Sequence of chain 1.C:
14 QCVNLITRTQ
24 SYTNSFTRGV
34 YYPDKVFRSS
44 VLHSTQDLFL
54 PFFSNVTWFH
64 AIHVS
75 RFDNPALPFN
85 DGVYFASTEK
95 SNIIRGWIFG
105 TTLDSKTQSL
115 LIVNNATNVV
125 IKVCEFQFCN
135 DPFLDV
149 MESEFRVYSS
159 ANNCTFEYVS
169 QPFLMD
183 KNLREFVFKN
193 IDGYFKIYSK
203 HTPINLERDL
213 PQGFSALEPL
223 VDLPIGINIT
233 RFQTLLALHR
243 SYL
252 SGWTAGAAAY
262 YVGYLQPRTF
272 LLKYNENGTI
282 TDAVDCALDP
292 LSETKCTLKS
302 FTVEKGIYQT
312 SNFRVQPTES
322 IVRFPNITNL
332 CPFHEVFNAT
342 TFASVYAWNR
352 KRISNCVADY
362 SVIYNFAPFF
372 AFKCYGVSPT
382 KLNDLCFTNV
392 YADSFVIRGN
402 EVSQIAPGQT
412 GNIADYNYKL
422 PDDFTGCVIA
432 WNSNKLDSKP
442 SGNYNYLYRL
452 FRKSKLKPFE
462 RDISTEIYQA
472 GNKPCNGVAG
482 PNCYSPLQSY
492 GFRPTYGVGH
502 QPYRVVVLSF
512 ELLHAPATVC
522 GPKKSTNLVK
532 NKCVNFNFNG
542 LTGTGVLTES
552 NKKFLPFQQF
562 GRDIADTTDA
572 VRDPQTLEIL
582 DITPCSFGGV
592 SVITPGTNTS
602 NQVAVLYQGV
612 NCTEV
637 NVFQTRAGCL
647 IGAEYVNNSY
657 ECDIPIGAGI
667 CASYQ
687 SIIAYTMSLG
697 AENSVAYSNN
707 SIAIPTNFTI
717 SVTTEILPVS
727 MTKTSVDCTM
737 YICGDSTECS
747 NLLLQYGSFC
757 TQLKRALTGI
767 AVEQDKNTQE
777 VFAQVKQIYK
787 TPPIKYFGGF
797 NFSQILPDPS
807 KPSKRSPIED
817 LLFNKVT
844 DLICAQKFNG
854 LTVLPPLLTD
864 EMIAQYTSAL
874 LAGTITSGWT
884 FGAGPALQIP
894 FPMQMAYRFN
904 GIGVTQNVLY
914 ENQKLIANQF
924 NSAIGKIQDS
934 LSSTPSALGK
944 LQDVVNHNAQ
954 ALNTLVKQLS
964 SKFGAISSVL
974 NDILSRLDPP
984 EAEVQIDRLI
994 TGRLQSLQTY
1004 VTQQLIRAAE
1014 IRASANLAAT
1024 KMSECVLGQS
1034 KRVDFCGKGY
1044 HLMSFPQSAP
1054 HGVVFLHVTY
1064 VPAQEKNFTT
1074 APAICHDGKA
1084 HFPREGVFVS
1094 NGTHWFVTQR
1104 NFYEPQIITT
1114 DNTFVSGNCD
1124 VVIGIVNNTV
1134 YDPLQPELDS

Binding-site contacts:
Ligand atom C1 contacts residue THR232 of chain 1.C at 3.7 Å.
Ligand atom C5 contacts residue THR232 of chain 1.C at 4.1 Å.
Ligand atom C3 contacts residue ASN230 of chain 1.C at 3.8 Å.
Ligand atom C8 contacts residue LYS458 of chain 1.B at 3.7 Å.
Ligand atom C5 contacts residue THR105 of chain 1.C at 4.5 Å.
Ligand atom O5 contacts residue ASN230 of chain 1.C at 2.4 Å (h-bond).
Ligand atom C8 contacts residue GLU461 of chain 1.B at 3.2 Å.
Ligand atom C7 contacts residue GLU461 of chain 1.B at 3.4 Å.
Ligand atom N2 contacts residue GLU461 of chain 1.B at 4.3 Å.
Ligand atom O7 contacts residue ASN230 of chain 1.C at 4.4 Å.
Ligand atom O3 contacts residue LYS458 of chain 1.B at 4.2 Å.
Ligand atom O5 contacts residue THR232 of chain 1.C at 4.0 Å.
Ligand atom N2 contacts residue ASN230 of chain 1.C at 2.9 Å (h-bond).
Ligand atom C2 contacts residue ASN230 of chain 1.C at 2.5 Å.
Ligand atom C5 contacts residue ASN230 of chain 1.C at 3.7 Å.
Ligand atom C1 contacts residue ASN230 of chain 1.C at 1.4 Å.
Ligand atom C8 contacts residue ASN230 of chain 1.C at 4.5 Å.
Ligand atom O7 contacts residue GLU461 of chain 1.B at 3.1 Å.
Ligand atom C1 contacts residue THR105 of chain 1.C at 3.8 Å.
Ligand atom C7 contacts residue LYS458 of chain 1.B at 4.1 Å.
Ligand atom C4 contacts residue ASN230 of chain 1.C at 4.2 Å.
Ligand atom O5 contacts residue THR105 of chain 1.C at 3.5 Å.
Ligand atom O7 contacts residue LYS458 of chain 1.B at 4.0 Å.
Ligand atom C7 contacts residue ASN230 of chain 1.C at 3.9 Å.

Sequence of chain 1.B:
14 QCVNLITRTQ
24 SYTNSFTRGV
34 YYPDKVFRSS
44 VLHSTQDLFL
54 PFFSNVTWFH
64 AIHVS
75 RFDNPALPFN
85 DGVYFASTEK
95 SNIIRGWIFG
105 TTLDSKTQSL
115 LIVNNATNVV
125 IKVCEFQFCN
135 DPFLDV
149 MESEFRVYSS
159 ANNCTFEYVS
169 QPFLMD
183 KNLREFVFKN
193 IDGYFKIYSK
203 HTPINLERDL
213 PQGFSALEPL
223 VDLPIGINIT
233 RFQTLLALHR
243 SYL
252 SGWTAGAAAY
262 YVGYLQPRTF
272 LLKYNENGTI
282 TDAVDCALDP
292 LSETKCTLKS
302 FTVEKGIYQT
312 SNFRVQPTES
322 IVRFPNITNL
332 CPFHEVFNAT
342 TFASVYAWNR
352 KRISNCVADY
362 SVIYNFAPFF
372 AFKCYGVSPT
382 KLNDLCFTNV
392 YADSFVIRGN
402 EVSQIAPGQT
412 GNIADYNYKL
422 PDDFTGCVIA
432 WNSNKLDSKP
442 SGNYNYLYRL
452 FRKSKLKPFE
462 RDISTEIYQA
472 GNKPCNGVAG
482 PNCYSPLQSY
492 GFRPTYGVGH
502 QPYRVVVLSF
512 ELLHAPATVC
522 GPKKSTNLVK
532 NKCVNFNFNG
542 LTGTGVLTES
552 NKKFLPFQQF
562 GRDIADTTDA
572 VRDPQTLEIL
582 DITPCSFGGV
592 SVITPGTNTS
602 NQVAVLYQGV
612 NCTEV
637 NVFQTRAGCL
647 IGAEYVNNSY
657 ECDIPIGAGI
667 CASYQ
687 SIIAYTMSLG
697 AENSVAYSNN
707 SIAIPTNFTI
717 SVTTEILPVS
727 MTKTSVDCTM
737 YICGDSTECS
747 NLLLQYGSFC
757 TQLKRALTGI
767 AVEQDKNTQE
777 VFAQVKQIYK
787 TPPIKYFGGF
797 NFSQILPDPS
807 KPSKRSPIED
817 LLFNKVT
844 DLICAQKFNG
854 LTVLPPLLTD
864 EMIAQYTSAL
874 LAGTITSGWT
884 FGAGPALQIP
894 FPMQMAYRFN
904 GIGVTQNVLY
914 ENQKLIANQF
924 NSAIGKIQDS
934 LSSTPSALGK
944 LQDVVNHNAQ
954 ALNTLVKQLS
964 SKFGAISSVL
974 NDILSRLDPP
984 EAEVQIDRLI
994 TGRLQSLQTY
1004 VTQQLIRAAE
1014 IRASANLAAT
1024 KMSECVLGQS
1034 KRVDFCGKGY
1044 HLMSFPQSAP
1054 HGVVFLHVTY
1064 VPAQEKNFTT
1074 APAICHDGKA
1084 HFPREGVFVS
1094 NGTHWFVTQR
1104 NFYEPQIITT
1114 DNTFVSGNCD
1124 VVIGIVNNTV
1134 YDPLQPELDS

This protein binds this small molecule.
Small molecule (SMILES): CC(=O)N[C@@H]1[C@@H](O)[C@H](O)[C@@H](CO)O[C@H]1O